This protein binds this small molecule.
Small molecule (SMILES): CC(=O)N[C@H]1[C@H]([C@H](O)[C@H](O)CO)O[C@@](O[C@H]2[C@@H](O)[C@@H](CO)O[C@@H](O[C@H]3[C@H](O)[C@@H](O)[C@H](O)O[C@@H]3CO)[C@@H]2O)(C(=O)O)C[C@@H]1O

Sequence of chain 32.D:
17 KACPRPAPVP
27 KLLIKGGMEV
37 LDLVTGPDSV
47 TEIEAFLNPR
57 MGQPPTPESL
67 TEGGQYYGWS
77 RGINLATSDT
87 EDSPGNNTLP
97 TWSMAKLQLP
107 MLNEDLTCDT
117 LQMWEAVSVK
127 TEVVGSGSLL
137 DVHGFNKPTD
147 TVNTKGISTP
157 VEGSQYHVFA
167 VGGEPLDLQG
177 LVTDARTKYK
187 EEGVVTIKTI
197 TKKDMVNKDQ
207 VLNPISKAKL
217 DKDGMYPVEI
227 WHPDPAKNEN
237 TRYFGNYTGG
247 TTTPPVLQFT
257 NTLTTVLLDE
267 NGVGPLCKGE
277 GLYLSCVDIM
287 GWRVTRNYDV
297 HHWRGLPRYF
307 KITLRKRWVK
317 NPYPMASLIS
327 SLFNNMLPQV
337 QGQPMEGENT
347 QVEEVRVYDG

Sequence of chain 32.C:
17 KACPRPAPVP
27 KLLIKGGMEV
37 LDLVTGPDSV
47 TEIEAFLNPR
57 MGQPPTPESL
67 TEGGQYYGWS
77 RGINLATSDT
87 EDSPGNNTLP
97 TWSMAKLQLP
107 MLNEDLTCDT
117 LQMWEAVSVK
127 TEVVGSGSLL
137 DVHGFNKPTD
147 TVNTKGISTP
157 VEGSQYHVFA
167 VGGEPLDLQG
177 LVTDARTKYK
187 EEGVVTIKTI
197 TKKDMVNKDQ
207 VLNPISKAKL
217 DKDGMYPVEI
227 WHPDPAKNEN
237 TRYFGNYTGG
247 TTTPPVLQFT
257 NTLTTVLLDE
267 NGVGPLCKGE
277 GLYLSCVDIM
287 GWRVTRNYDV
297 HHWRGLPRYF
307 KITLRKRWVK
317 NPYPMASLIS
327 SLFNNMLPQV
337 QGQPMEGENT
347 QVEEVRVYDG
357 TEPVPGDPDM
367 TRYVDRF

Binding-site contacts:
Ligand atom O4 contacts residue ARG289 of chain 32.C at 4.5 Å.
Ligand atom O4 contacts residue GLY78 of chain 32.C at 3.1 Å.
Ligand atom O1A contacts residue HIS298 of chain 32.C at 4.3 Å.
Ligand atom C6 contacts residue TYR72 of chain 32.C at 3.9 Å (hydrophobic).
Ligand atom O8 contacts residue ARG77 of chain 32.C at 3.6 Å (salt-bridge).
Ligand atom O4 contacts residue HIS298 of chain 32.C at 3.2 Å (h-bond).
Ligand atom O4 contacts residue THR291 of chain 32.C at 3.3 Å.
Ligand atom O3 contacts residue GLY78 of chain 32.C at 3.4 Å.
Ligand atom O1A contacts residue ARG77 of chain 32.C at 3.0 Å (salt-bridge).
Ligand atom O3 contacts residue VAL296 of chain 32.C at 4.4 Å.
Ligand atom C1 contacts residue GLY78 of chain 32.C at 4.2 Å.
Ligand atom O1A contacts residue TYR72 of chain 32.C at 3.6 Å.
Ligand atom O9 contacts residue ARG77 of chain 32.C at 3.8 Å.
Ligand atom C2 contacts residue ARG77 of chain 32.C at 4.4 Å.
Ligand atom C10 contacts residue TYR72 of chain 32.C at 4.0 Å (hydrophobic).
Ligand atom C3 contacts residue GLY78 of chain 32.C at 4.3 Å.
Ligand atom O10 contacts residue ASN293 of chain 32.C at 4.5 Å.
Ligand atom C1 contacts residue TYR72 of chain 32.C at 4.3 Å (hydrophobic).
Ligand atom O10 contacts residue THR291 of chain 32.C at 4.4 Å.
Ligand atom C4 contacts residue GLY78 of chain 32.C at 3.2 Å.
Ligand atom O1B contacts residue TYR72 of chain 32.C at 4.4 Å.
Ligand atom C11 contacts residue ASP85 of chain 32.D at 4.0 Å.
Ligand atom O1B contacts residue ARG77 of chain 32.C at 2.7 Å (salt-bridge).
Ligand atom C3 contacts residue GLY78 of chain 32.C at 3.9 Å.
Ligand atom C2 contacts residue GLY78 of chain 32.C at 4.1 Å.
Ligand atom N5 contacts residue TYR72 of chain 32.C at 3.1 Å (h-bond).
Ligand atom C4 contacts residue TYR72 of chain 32.C at 3.4 Å (hydrophobic).
Ligand atom O6 contacts residue ASN93 of chain 32.C at 3.4 Å (h-bond).
Ligand atom O4 contacts residue ASN80 of chain 32.C at 4.3 Å.
Ligand atom C6 contacts residue ASN93 of chain 32.C at 3.7 Å.
Ligand atom C4 contacts residue ARG77 of chain 32.C at 4.4 Å.
Ligand atom O4 contacts residue ILE79 of chain 32.C at 3.7 Å.
Ligand atom C3 contacts residue HIS298 of chain 32.C at 3.5 Å.
Ligand atom C3 contacts residue ARG77 of chain 32.C at 4.2 Å.
Ligand atom C1 contacts residue ARG77 of chain 32.C at 3.3 Å.
Ligand atom O1A contacts residue GLY78 of chain 32.C at 3.8 Å.
Ligand atom C11 contacts residue TYR72 of chain 32.C at 4.3 Å (hydrophobic).
Ligand atom C4 contacts residue HIS298 of chain 32.C at 3.8 Å.
Ligand atom C5 contacts residue TYR72 of chain 32.C at 3.6 Å (hydrophobic).
Ligand atom O4 contacts residue TYR72 of chain 32.C at 3.8 Å.